A small-molecule ligand and the protein it binds are described below.
Small molecule (SMILES): NC(=O)c1nn(CC2CCNCC2)c2c1CCc1cnc(N=C3C=CCC=C3)nc1-2

Binding-site contacts:
Ligand atom N24 contacts residue GOL1 of chain 2.G at 2.9 Å (h-bond).
Ligand atom C12 contacts residue ALA112 of chain 2.A at 3.7 Å (hydrophobic).
Ligand atom C12 contacts residue LEU162 of chain 2.A at 3.5 Å (hydrophobic).
Ligand atom C20 contacts residue GLY115 of chain 2.A at 3.6 Å.
Ligand atom N13 contacts residue TYR111 of chain 2.A at 3.7 Å.
Ligand atom C19 contacts residue ALA112 of chain 2.A at 3.2 Å (hydrophobic).
Ligand atom C5 contacts residue VAL46 of chain 2.A at 3.7 Å (hydrophobic).
Ligand atom N24 contacts residue LYS61 of chain 2.A at 3.4 Å (salt-bridge).
Ligand atom C25 contacts residue LEU38 of chain 2.A at 3.7 Å (hydrophobic).
Ligand atom N15 contacts residue ALA112 of chain 2.A at 2.8 Å (h-bond).
Ligand atom C22 contacts residue LEU38 of chain 2.A at 3.6 Å (hydrophobic).
Ligand atom C19 contacts residue GLY115 of chain 2.A at 3.6 Å.
Ligand atom C2 contacts residue LEU109 of chain 2.A at 3.8 Å (hydrophobic).
Ligand atom N13 contacts residue ALA112 of chain 2.A at 3.0 Å (h-bond).
Ligand atom N28 contacts residue GLU159 of chain 2.A at 3.1 Å (salt-bridge).
Ligand atom C8 contacts residue LYS61 of chain 2.A at 3.4 Å.
Ligand atom C2 contacts residue THR172 of chain 2.A at 3.8 Å.
Ligand atom C14 contacts residue ALA59 of chain 2.A at 3.4 Å (hydrophobic).
Ligand atom C10 contacts residue LEU162 of chain 2.A at 3.7 Å (hydrophobic).
Ligand atom C29 contacts residue GLU159 of chain 2.A at 3.2 Å.
Ligand atom N15 contacts residue TYR111 of chain 2.A at 3.8 Å.
Ligand atom C17 contacts residue LEU38 of chain 2.A at 3.6 Å (hydrophobic).
Ligand atom O9 contacts residue LYS61 of chain 2.A at 2.8 Å (salt-bridge).
Ligand atom C14 contacts residue SER110 of chain 2.A at 3.0 Å.
Ligand atom C14 contacts residue LEU162 of chain 2.A at 3.7 Å (hydrophobic).
Ligand atom C29 contacts residue LEU162 of chain 2.A at 3.5 Å (hydrophobic).
Ligand atom C14 contacts residue TYR111 of chain 2.A at 3.9 Å (hydrophobic).
Ligand atom C10 contacts residue ALA59 of chain 2.A at 3.7 Å (hydrophobic).
Ligand atom C11 contacts residue LEU162 of chain 2.A at 3.5 Å (hydrophobic).
Ligand atom N6 contacts residue VAL46 of chain 2.A at 3.6 Å.
Ligand atom C29 contacts residue GLU116 of chain 2.A at 3.3 Å.
Ligand atom C1 contacts residue ALA59 of chain 2.A at 3.9 Å (hydrophobic).
Ligand atom C14 contacts residue ALA112 of chain 2.A at 3.5 Å (hydrophobic).
Ligand atom N18 contacts residue LEU162 of chain 2.A at 3.5 Å.
Ligand atom N13 contacts residue LEU162 of chain 2.A at 3.7 Å.
Ligand atom N28 contacts residue GLU116 of chain 2.A at 2.7 Å (salt-bridge).
Ligand atom C16 contacts residue ALA112 of chain 2.A at 3.5 Å (hydrophobic).
Ligand atom C1 contacts residue LEU109 of chain 2.A at 3.7 Å (hydrophobic).
Ligand atom C27 contacts residue GLU116 of chain 2.A at 3.3 Å.
Ligand atom C30 contacts residue LEU162 of chain 2.A at 3.7 Å (hydrophobic).

Sequence of chain 2.A:
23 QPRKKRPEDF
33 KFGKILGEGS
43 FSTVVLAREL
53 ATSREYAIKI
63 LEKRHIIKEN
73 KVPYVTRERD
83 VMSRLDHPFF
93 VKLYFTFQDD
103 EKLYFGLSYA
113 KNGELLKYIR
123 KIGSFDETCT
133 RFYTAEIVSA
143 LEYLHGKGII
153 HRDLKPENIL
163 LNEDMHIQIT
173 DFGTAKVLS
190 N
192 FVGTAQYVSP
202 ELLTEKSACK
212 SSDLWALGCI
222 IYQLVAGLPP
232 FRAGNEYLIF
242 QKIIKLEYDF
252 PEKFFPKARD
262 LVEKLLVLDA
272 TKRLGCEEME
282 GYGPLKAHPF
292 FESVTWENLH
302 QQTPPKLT